This small molecule binds to this protein.
Small molecule (SMILES): CC(=O)N[C@@H]1[C@@H](O)[C@H](O)[C@@H](CO)O[C@H]1O

Sequence of chain 59.A:
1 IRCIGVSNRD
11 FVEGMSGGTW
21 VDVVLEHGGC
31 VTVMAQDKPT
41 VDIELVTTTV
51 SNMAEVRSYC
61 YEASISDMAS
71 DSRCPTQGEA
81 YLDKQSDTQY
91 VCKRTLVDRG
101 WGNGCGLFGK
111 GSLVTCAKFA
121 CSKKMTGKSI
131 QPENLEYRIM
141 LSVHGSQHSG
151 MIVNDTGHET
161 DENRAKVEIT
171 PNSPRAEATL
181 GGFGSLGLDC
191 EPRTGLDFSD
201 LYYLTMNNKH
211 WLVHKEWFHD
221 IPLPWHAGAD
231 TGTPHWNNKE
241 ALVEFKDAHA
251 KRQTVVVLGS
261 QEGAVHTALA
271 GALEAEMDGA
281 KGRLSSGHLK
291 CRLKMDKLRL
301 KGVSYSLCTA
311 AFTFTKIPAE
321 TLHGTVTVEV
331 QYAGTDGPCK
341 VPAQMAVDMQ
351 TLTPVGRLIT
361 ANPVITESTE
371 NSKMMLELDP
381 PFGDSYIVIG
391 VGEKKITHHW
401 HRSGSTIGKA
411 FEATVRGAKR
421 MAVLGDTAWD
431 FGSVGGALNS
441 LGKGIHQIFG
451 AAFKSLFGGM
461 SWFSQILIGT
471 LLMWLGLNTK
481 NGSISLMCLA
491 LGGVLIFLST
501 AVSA

Binding-site contacts:
Ligand atom C6 contacts residue MET151 of chain 59.A at 4.0 Å (hydrophobic).
Ligand atom O5 contacts residue MET151 of chain 59.A at 3.9 Å.
Ligand atom C3 contacts residue THR156 of chain 59.A at 4.5 Å.
Ligand atom C5 contacts residue THR156 of chain 59.A at 4.1 Å.
Ligand atom N2 contacts residue ASN154 of chain 59.A at 2.9 Å (h-bond).
Ligand atom C2 contacts residue THR156 of chain 59.A at 4.2 Å.
Ligand atom O7 contacts residue ASN154 of chain 59.A at 4.3 Å.
Ligand atom N2 contacts residue THR156 of chain 59.A at 4.3 Å.
Ligand atom C2 contacts residue ASN154 of chain 59.A at 2.5 Å.
Ligand atom C1 contacts residue THR156 of chain 59.A at 3.2 Å.
Ligand atom O6 contacts residue MET151 of chain 59.A at 4.0 Å.
Ligand atom C4 contacts residue ASN154 of chain 59.A at 4.3 Å.
Ligand atom C5 contacts residue ASN154 of chain 59.A at 3.7 Å.
Ligand atom C3 contacts residue ASN154 of chain 59.A at 3.8 Å.
Ligand atom C7 contacts residue ASN154 of chain 59.A at 3.3 Å.
Ligand atom O5 contacts residue THR156 of chain 59.A at 3.9 Å.
Ligand atom O5 contacts residue ASN154 of chain 59.A at 2.3 Å (h-bond).
Ligand atom C1 contacts residue ASN154 of chain 59.A at 1.4 Å.
Ligand atom C8 contacts residue ASN154 of chain 59.A at 2.8 Å.